This small molecule binds to this protein.
Small molecule (SMILES): CC(=O)N[C@@H]1[C@@H](O)[C@H](O)[C@@H](CO)O[C@H]1O

Binding-site contacts:
Ligand atom C7 contacts residue ASN197 of chain 1.E at 3.2 Å.
Ligand atom C2 contacts residue ASN197 of chain 1.E at 2.5 Å.
Ligand atom O7 contacts residue ASN197 of chain 1.E at 3.1 Å (h-bond).
Ligand atom C3 contacts residue ASN197 of chain 1.E at 3.8 Å.
Ligand atom C3 contacts residue GLU198 of chain 1.E at 4.3 Å.
Ligand atom C8 contacts residue ASN197 of chain 1.E at 4.4 Å.
Ligand atom C5 contacts residue ASN197 of chain 1.E at 3.7 Å.
Ligand atom C8 contacts residue GLU198 of chain 1.E at 4.0 Å.
Ligand atom N2 contacts residue ASN197 of chain 1.E at 2.9 Å (h-bond).
Ligand atom O5 contacts residue ASN197 of chain 1.E at 2.4 Å (h-bond).
Ligand atom C2 contacts residue GLU198 of chain 1.E at 4.3 Å.
Ligand atom C4 contacts residue ASN197 of chain 1.E at 4.2 Å.
Ligand atom C7 contacts residue GLU198 of chain 1.E at 4.2 Å.
Ligand atom N2 contacts residue GLU198 of chain 1.E at 3.4 Å (salt-bridge).
Ligand atom C1 contacts residue ASN197 of chain 1.E at 1.4 Å.

Sequence of chain 1.E:
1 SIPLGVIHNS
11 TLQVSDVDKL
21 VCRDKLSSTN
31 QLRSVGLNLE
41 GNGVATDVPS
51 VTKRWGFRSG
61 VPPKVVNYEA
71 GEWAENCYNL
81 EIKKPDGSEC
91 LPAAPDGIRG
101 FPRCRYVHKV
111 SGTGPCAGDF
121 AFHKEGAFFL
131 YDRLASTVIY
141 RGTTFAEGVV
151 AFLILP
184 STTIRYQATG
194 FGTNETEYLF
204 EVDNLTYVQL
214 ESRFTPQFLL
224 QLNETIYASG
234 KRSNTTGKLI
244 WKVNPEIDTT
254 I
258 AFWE